This small molecule binds to this protein.
Small molecule (SMILES): CC(=O)N[C@H]1[C@H](O[C@H]2[C@H](O)[C@@H](NC(C)=O)CO[C@@H]2CO)O[C@H](CO)[C@@H](O)[C@@H]1O

Binding-site contacts:
Ligand atom N2 contacts residue ASN126 of chain 1.E at 2.8 Å (h-bond).
Ligand atom C7 contacts residue TYR127 of chain 1.E at 3.9 Å (hydrophobic).
Ligand atom O7 contacts residue ASN126 of chain 1.E at 3.0 Å (h-bond).
Ligand atom C3 contacts residue ASN126 of chain 1.E at 3.8 Å.
Ligand atom C7 contacts residue ASN126 of chain 1.E at 3.1 Å.
Ligand atom C2 contacts residue ASN126 of chain 1.E at 2.4 Å.
Ligand atom C8 contacts residue ASN126 of chain 1.E at 4.3 Å.
Ligand atom C8 contacts residue GLU123 of chain 1.E at 3.2 Å.
Ligand atom O5 contacts residue ASN126 of chain 1.E at 2.4 Å (h-bond).
Ligand atom C1 contacts residue ASN126 of chain 1.E at 1.4 Å.
Ligand atom C7 contacts residue GLU123 of chain 1.E at 3.9 Å.
Ligand atom C8 contacts residue LYS122 of chain 1.E at 3.8 Å.
Ligand atom C4 contacts residue ASN126 of chain 1.E at 4.2 Å.
Ligand atom O7 contacts residue GLU123 of chain 1.E at 3.9 Å.
Ligand atom C5 contacts residue ASN126 of chain 1.E at 3.6 Å.
Ligand atom O7 contacts residue TYR127 of chain 1.E at 2.7 Å (h-bond).

Sequence of chain 1.E:
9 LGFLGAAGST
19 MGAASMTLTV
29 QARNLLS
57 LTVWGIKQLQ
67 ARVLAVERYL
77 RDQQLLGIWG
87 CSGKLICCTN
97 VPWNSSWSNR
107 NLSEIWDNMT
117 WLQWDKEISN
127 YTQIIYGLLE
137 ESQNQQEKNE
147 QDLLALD